Sequence of chain 1.G:
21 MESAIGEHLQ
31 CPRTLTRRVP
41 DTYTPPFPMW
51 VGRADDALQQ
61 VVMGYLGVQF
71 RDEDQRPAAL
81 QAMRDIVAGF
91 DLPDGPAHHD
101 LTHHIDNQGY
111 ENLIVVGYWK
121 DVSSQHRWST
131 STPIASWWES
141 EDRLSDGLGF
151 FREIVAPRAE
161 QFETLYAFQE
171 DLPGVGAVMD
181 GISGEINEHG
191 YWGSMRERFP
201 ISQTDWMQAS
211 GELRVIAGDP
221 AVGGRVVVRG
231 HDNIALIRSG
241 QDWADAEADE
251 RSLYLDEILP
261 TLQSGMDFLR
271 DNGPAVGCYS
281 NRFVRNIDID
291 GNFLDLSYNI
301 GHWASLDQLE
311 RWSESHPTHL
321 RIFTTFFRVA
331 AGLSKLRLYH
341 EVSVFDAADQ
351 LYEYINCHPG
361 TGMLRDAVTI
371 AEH

A protein and the small-molecule ligand that binds it are described below.
Small molecule (SMILES): CCC/C=N\O

Binding-site contacts:
Ligand atom N1 contacts residue SER239 of chain 1.G at 3.4 Å (h-bond).
Ligand atom C4 contacts residue LEU165 of chain 1.G at 3.8 Å (hydrophobic).
Ligand atom C2 contacts residue HEM1 of chain 1.U at 4.3 Å.
Ligand atom C2 contacts residue HIS340 of chain 1.G at 3.5 Å.
Ligand atom C1 contacts residue HIS340 of chain 1.G at 3.9 Å.
Ligand atom C1 contacts residue HEM1 of chain 1.U at 2.9 Å.
Ligand atom C4 contacts residue MET49 of chain 1.G at 3.4 Å (hydrophobic).
Ligand atom O1 contacts residue HEM1 of chain 1.U at 2.7 Å (h-bond).
Ligand atom N1 contacts residue HIS319 of chain 1.G at 3.9 Å.
Ligand atom O1 contacts residue HIS340 of chain 1.G at 2.7 Å (h-bond).
Ligand atom C4 contacts residue HEM1 of chain 1.U at 4.0 Å.
Ligand atom C2 contacts residue SER239 of chain 1.G at 3.8 Å.
Ligand atom C3 contacts residue HIS340 of chain 1.G at 4.2 Å.
Ligand atom O1 contacts residue ILE237 of chain 1.G at 4.1 Å.
Ligand atom C1 contacts residue SER239 of chain 1.G at 3.8 Å.
Ligand atom C4 contacts residue HIS340 of chain 1.G at 4.5 Å.
Ligand atom C2 contacts residue TYR339 of chain 1.G at 3.6 Å (hydrophobic).
Ligand atom C3 contacts residue LEU338 of chain 1.G at 4.1 Å (hydrophobic).
Ligand atom O1 contacts residue SER239 of chain 1.G at 2.7 Å (h-bond).
Ligand atom C3 contacts residue MET49 of chain 1.G at 4.4 Å (hydrophobic).
Ligand atom C3 contacts residue TYR339 of chain 1.G at 3.8 Å (hydrophobic).
Ligand atom N1 contacts residue HIS340 of chain 1.G at 3.6 Å.
Ligand atom N1 contacts residue HEM1 of chain 1.U at 2.0 Å.